Sequence of chain 29.C:
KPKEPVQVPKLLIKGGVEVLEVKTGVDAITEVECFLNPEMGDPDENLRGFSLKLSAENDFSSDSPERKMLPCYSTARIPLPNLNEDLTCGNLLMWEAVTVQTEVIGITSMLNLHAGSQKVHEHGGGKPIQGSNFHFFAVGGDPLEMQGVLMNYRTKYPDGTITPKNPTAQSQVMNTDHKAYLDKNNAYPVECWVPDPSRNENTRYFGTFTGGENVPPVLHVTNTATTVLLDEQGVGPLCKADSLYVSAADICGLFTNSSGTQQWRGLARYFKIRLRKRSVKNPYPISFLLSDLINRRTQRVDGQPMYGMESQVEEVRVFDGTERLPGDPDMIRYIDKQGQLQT

Binding-site contacts:
Ligand atom C9 contacts residue LYS68 of chain 29.C at 3.8 Å.
Ligand atom O9 contacts residue LYS68 of chain 29.C at 2.9 Å (salt-bridge).
Ligand atom N5 contacts residue GLN278 of chain 29.C at 3.7 Å.
Ligand atom O1B contacts residue SER274 of chain 29.C at 2.9 Å (h-bond).
Ligand atom C11 contacts residue PHE270 of chain 29.C at 3.8 Å (hydrophobic).
Ligand atom C10 contacts residue PHE75 of chain 29.D at 4.1 Å (hydrophobic).
Ligand atom C1 contacts residue ASN272 of chain 29.C at 4.1 Å.
Ligand atom C6 contacts residue ASN272 of chain 29.C at 3.7 Å.
Ligand atom C11 contacts residue ASN272 of chain 29.C at 3.6 Å.
Ligand atom C9 contacts residue LEU67 of chain 29.C at 4.1 Å (hydrophobic).
Ligand atom C11 contacts residue SER274 of chain 29.C at 4.1 Å.
Ligand atom C11 contacts residue GLN278 of chain 29.C at 3.5 Å.
Ligand atom O9 contacts residue LEU67 of chain 29.C at 3.4 Å.
Ligand atom O1A contacts residue ASN272 of chain 29.C at 3.6 Å (h-bond).
Ligand atom C1 contacts residue SER274 of chain 29.C at 4.1 Å.
Ligand atom O1B contacts residue THR276 of chain 29.C at 3.5 Å (h-bond).
Ligand atom O8 contacts residue LYS68 of chain 29.C at 3.4 Å.
Ligand atom C1 contacts residue LYS68 of chain 29.C at 3.6 Å.
Ligand atom N5 contacts residue ASN272 of chain 29.C at 3.2 Å (h-bond).
Ligand atom C10 contacts residue ASN272 of chain 29.C at 3.9 Å.
Ligand atom O7 contacts residue LEU62 of chain 29.C at 4.0 Å.
Ligand atom C11 contacts residue THR276 of chain 29.C at 3.3 Å.
Ligand atom C11 contacts residue PHE75 of chain 29.D at 3.3 Å (hydrophobic).
Ligand atom O8 contacts residue GLN278 of chain 29.C at 3.4 Å (h-bond).
Ligand atom O10 contacts residue PHE75 of chain 29.D at 3.8 Å.
Ligand atom O1A contacts residue LYS68 of chain 29.C at 2.8 Å.
Ligand atom O1B contacts residue LYS68 of chain 29.C at 3.9 Å.
Ligand atom O8 contacts residue ASN272 of chain 29.C at 3.4 Å (h-bond).
Ligand atom C6 contacts residue LYS68 of chain 29.C at 4.2 Å.
Ligand atom C8 contacts residue GLN278 of chain 29.C at 3.6 Å.
Ligand atom C9 contacts residue GLN278 of chain 29.C at 3.1 Å.
Ligand atom O1A contacts residue THR276 of chain 29.C at 2.3 Å (h-bond).
Ligand atom O8 contacts residue THR276 of chain 29.C at 3.6 Å.
Ligand atom C10 contacts residue GLN278 of chain 29.C at 4.0 Å.
Ligand atom C11 contacts residue HIS138 of chain 29.B at 3.1 Å.
Ligand atom C7 contacts residue GLN278 of chain 29.C at 3.8 Å.
Ligand atom C1 contacts residue THR276 of chain 29.C at 3.2 Å.
Ligand atom C5 contacts residue ASN272 of chain 29.C at 4.1 Å.
Ligand atom O9 contacts residue GLN278 of chain 29.C at 3.9 Å.
Ligand atom C11 contacts residue PHE65 of chain 29.C at 3.4 Å (hydrophobic).

This protein binds this small molecule.
Small molecule (SMILES): CC(=O)N[C@H]1[C@H]([C@H](O)[C@H](O)CO)O[C@@](O[C@H](CO)[C@@H](O)[C@@H]2O[C@@H](C(=O)O)C[C@H](O)[C@H]2NC(C)=O)(C(=O)O)C[C@@H]1O

Sequence of chain 29.D:
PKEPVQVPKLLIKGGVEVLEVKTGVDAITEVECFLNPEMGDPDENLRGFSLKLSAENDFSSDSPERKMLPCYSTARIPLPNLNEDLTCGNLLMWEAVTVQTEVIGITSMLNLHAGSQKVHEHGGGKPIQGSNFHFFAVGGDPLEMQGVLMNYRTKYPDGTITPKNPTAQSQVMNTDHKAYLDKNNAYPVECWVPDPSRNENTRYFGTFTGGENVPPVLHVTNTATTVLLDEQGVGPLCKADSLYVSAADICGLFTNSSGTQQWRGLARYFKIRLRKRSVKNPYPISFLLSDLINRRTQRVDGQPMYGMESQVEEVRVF

Sequence of chain 29.B:
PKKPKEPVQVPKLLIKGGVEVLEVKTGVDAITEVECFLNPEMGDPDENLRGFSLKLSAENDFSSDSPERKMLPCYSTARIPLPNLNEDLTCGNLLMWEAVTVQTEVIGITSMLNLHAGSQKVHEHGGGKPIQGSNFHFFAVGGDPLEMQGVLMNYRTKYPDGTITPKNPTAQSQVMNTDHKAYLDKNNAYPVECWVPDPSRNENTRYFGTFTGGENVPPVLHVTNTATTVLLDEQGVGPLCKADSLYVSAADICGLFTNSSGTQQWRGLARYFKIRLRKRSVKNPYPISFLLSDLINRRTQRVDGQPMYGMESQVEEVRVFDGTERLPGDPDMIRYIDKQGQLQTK